Binding-site contacts:
Ligand atom C7 contacts residue ASN123 of chain 1.A at 3.1 Å.
Ligand atom N2 contacts residue ILE121 of chain 1.A at 3.1 Å (h-bond).
Ligand atom C3 contacts residue ASN123 of chain 1.A at 3.8 Å.
Ligand atom C7 contacts residue ASP155 of chain 1.A at 3.8 Å.
Ligand atom C4 contacts residue ASN123 of chain 1.A at 4.3 Å.
Ligand atom O7 contacts residue ASP155 of chain 1.A at 2.8 Å (salt-bridge).
Ligand atom C1 contacts residue ILE121 of chain 1.A at 3.9 Å (hydrophobic).
Ligand atom C8 contacts residue ILE121 of chain 1.A at 3.2 Å (hydrophobic).
Ligand atom N2 contacts residue ASP155 of chain 1.A at 4.3 Å.
Ligand atom C7 contacts residue ILE121 of chain 1.A at 3.6 Å (hydrophobic).
Ligand atom C2 contacts residue ILE121 of chain 1.A at 4.0 Å (hydrophobic).
Ligand atom O7 contacts residue ILE153 of chain 1.A at 3.9 Å.
Ligand atom C2 contacts residue ASN123 of chain 1.A at 2.5 Å.
Ligand atom O7 contacts residue ASN123 of chain 1.A at 3.9 Å.
Ligand atom C1 contacts residue ASN123 of chain 1.A at 1.4 Å.
Ligand atom C8 contacts residue ASP155 of chain 1.A at 4.3 Å.
Ligand atom C7 contacts residue GLN154 of chain 1.A at 3.9 Å.
Ligand atom O3 contacts residue ASP155 of chain 1.A at 4.3 Å.
Ligand atom C5 contacts residue ASN123 of chain 1.A at 3.7 Å.
Ligand atom O7 contacts residue GLN154 of chain 1.A at 3.5 Å.
Ligand atom C8 contacts residue TRP122 of chain 1.A at 3.6 Å (hydrophobic).
Ligand atom C8 contacts residue ASN123 of chain 1.A at 3.2 Å.
Ligand atom C3 contacts residue ILE121 of chain 1.A at 4.4 Å (hydrophobic).
Ligand atom N2 contacts residue ASN123 of chain 1.A at 2.9 Å (h-bond).
Ligand atom C8 contacts residue GLN154 of chain 1.A at 2.6 Å.
Ligand atom O5 contacts residue ASN123 of chain 1.A at 2.4 Å (h-bond).

Sequence of chain 1.A:
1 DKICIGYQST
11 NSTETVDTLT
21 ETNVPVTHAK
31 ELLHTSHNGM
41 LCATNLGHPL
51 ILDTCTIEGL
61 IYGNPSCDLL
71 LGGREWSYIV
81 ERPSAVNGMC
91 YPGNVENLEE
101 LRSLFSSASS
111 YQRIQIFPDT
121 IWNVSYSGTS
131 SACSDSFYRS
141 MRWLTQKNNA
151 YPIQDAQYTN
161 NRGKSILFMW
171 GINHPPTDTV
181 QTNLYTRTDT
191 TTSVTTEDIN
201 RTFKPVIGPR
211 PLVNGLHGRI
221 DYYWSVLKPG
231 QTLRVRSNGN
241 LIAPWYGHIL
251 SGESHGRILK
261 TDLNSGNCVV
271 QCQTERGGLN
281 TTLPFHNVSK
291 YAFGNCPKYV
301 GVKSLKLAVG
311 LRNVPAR

The protein below binds the small molecule below.
Small molecule (SMILES): CC(=O)N[C@H]1[C@H](O[C@H]2[C@H](O)[C@@H](NC(C)=O)CO[C@@H]2CO)O[C@H](CO)[C@@H](O)[C@@H]1O